This small molecule binds to this protein.
Small molecule (SMILES): CCC(CC)O[C@@H]1CC(C(=O)O)=C[C@H](n2cc(CCCO)nn2)[C@H]1NC(C)=O

Sequence of chain 2.A:
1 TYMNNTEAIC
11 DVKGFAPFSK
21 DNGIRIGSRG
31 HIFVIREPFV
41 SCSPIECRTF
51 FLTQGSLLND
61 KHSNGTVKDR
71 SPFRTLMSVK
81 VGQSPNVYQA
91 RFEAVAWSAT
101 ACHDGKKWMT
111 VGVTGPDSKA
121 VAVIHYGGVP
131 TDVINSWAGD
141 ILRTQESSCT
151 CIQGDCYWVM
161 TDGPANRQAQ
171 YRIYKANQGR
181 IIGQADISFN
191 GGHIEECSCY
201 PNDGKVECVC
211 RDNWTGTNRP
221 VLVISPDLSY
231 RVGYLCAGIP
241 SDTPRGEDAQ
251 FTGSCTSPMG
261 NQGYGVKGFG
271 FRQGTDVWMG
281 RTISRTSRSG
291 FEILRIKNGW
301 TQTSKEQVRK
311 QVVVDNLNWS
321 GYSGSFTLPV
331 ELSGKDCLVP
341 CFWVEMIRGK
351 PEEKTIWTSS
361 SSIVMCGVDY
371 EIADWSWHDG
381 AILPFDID

Binding-site contacts:
Ligand atom CAM contacts residue LYS68 of chain 2.A at 3.6 Å.
Ligand atom NAP contacts residue TRP97 of chain 2.A at 3.4 Å (h-bond).
Ligand atom CAI contacts residue ASP69 of chain 2.A at 2.9 Å.
Ligand atom CAM contacts residue ASP69 of chain 2.A at 3.3 Å.
Ligand atom OAE contacts residue ARG211 of chain 2.A at 3.7 Å.
Ligand atom NAQ contacts residue TRP97 of chain 2.A at 3.3 Å (h-bond).
Ligand atom CAH contacts residue GLU37 of chain 2.A at 3.4 Å.
Ligand atom CAV contacts residue TYR322 of chain 2.A at 3.1 Å (hydrophobic).
Ligand atom CAY contacts residue GLU37 of chain 2.A at 3.7 Å.
Ligand atom NAP contacts residue ARG74 of chain 2.A at 3.1 Å (salt-bridge).
Ligand atom CAW contacts residue ARG74 of chain 2.A at 3.5 Å.
Ligand atom CAL contacts residue GLU195 of chain 2.A at 3.0 Å.
Ligand atom OAD contacts residue ARG70 of chain 2.A at 2.9 Å (salt-bridge).
Ligand atom OAF contacts residue ARG36 of chain 2.A at 3.2 Å.
Ligand atom CAH contacts residue TYR322 of chain 2.A at 3.1 Å (hydrophobic).
Ligand atom OAE contacts residue TYR322 of chain 2.A at 3.5 Å (h-bond).
Ligand atom CAB contacts residue GLU195 of chain 2.A at 3.1 Å.
Ligand atom CAN contacts residue LYS68 of chain 2.A at 3.4 Å.
Ligand atom OAF contacts residue THR66 of chain 2.A at 2.8 Å (h-bond).
Ligand atom NBB contacts residue GLU37 of chain 2.A at 3.3 Å (salt-bridge).
Ligand atom CAJ contacts residue LYS68 of chain 2.A at 3.1 Å.
Ligand atom OAF contacts residue THR358 of chain 2.A at 3.5 Å.
Ligand atom CAO contacts residue TYR322 of chain 2.A at 3.6 Å (hydrophobic).
Ligand atom CAU contacts residue TYR322 of chain 2.A at 3.2 Å (hydrophobic).
Ligand atom OAG contacts residue ARG36 of chain 2.A at 2.9 Å (salt-bridge).
Ligand atom CAJ contacts residue THR66 of chain 2.A at 3.1 Å.
Ligand atom CAI contacts residue GLU37 of chain 2.A at 2.9 Å.
Ligand atom OAG contacts residue ARG288 of chain 2.A at 3.3 Å (salt-bridge).
Ligand atom NBB contacts residue ASP69 of chain 2.A at 3.7 Å.
Ligand atom CAW contacts residue GLU37 of chain 2.A at 3.3 Å.
Ligand atom OAD contacts residue ASP69 of chain 2.A at 3.4 Å.
Ligand atom OAE contacts residue ARG288 of chain 2.A at 3.1 Å (salt-bridge).
Ligand atom CAW contacts residue ASP69 of chain 2.A at 3.1 Å.
Ligand atom NAP contacts residue ASP69 of chain 2.A at 3.0 Å (salt-bridge).
Ligand atom OAF contacts residue VAL67 of chain 2.A at 3.6 Å.
Ligand atom CAJ contacts residue ARG36 of chain 2.A at 3.5 Å.
Ligand atom CAN contacts residue ARG74 of chain 2.A at 3.2 Å.
Ligand atom CAN contacts residue ASP69 of chain 2.A at 3.4 Å.
Ligand atom CAM contacts residue ARG36 of chain 2.A at 3.6 Å.
Ligand atom CAB contacts residue ARG143 of chain 2.A at 3.4 Å.